Sequence of chain 26.E:
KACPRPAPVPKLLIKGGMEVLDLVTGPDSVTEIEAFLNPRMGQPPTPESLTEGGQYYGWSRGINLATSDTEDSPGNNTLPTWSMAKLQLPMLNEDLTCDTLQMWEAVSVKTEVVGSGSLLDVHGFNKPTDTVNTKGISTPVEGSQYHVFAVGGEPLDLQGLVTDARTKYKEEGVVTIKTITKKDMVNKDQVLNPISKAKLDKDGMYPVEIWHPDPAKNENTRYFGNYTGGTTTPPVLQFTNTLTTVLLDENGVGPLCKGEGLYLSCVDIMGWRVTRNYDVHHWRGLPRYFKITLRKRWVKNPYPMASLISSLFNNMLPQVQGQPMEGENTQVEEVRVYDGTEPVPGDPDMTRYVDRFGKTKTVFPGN

Sequence of chain 26.A:
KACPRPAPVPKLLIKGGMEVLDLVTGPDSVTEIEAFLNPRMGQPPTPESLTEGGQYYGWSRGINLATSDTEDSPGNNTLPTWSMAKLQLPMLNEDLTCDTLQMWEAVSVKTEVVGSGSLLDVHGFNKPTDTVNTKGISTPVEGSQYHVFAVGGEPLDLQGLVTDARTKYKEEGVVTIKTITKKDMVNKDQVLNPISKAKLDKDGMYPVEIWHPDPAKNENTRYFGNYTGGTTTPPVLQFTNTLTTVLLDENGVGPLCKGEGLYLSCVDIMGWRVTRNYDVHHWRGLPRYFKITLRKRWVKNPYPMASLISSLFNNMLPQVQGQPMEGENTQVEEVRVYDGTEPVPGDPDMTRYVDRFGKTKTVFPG

Binding-site contacts:
Ligand atom C5 contacts residue ASN93 of chain 26.E at 4.1 Å.
Ligand atom C1 contacts residue ARG77 of chain 26.E at 3.4 Å.
Ligand atom O1B contacts residue ASN80 of chain 26.E at 4.2 Å.
Ligand atom O1B contacts residue TYR72 of chain 26.E at 3.8 Å.
Ligand atom C6 contacts residue ASN93 of chain 26.E at 3.4 Å.
Ligand atom C3 contacts residue HIS298 of chain 26.E at 3.8 Å.
Ligand atom C3 contacts residue GLY78 of chain 26.E at 4.0 Å.
Ligand atom O4 contacts residue TYR72 of chain 26.E at 4.2 Å.
Ligand atom O8 contacts residue TYR72 of chain 26.E at 3.5 Å (h-bond).
Ligand atom C8 contacts residue ARG77 of chain 26.E at 4.2 Å.
Ligand atom O4 contacts residue ILE79 of chain 26.E at 3.5 Å (h-bond).
Ligand atom C4 contacts residue HIS298 of chain 26.E at 3.6 Å.
Ligand atom O4 contacts residue VAL296 of chain 26.E at 4.0 Å.
Ligand atom C2 contacts residue GLY78 of chain 26.E at 4.1 Å.
Ligand atom O10 contacts residue THR291 of chain 26.E at 3.8 Å.
Ligand atom C4 contacts residue TYR72 of chain 26.E at 3.4 Å (hydrophobic).
Ligand atom O1A contacts residue TYR72 of chain 26.E at 3.5 Å.
Ligand atom C3 contacts residue VAL296 of chain 26.E at 3.7 Å (hydrophobic).
Ligand atom O6 contacts residue ASN93 of chain 26.E at 3.5 Å (h-bond).
Ligand atom C4 contacts residue GLY78 of chain 26.E at 3.3 Å.
Ligand atom C1 contacts residue SER89 of chain 26.E at 4.2 Å.
Ligand atom O1A contacts residue SER89 of chain 26.E at 3.4 Å (h-bond).
Ligand atom O3 contacts residue GLY78 of chain 26.E at 3.6 Å.
Ligand atom O1B contacts residue SER89 of chain 26.E at 4.1 Å.
Ligand atom C7 contacts residue TYR72 of chain 26.E at 3.9 Å (hydrophobic).
Ligand atom O1A contacts residue GLY78 of chain 26.E at 3.3 Å (h-bond).
Ligand atom O4 contacts residue HIS298 of chain 26.E at 3.0 Å (h-bond).
Ligand atom C1 contacts residue GLY78 of chain 26.E at 4.0 Å.
Ligand atom C5 contacts residue TYR72 of chain 26.E at 3.4 Å (hydrophobic).
Ligand atom C8 contacts residue TYR72 of chain 26.E at 4.1 Å (hydrophobic).
Ligand atom O1B contacts residue ARG77 of chain 26.E at 2.8 Å (salt-bridge).
Ligand atom O4 contacts residue THR291 of chain 26.E at 3.4 Å.
Ligand atom C3 contacts residue GLY78 of chain 26.E at 4.0 Å.
Ligand atom N5 contacts residue TYR72 of chain 26.E at 3.1 Å (h-bond).
Ligand atom C6 contacts residue TYR72 of chain 26.E at 3.3 Å (hydrophobic).
Ligand atom O1A contacts residue ARG77 of chain 26.E at 3.1 Å (salt-bridge).
Ligand atom C1 contacts residue TYR72 of chain 26.E at 3.8 Å (hydrophobic).
Ligand atom O10 contacts residue ASN293 of chain 26.E at 3.9 Å.
Ligand atom O4 contacts residue GLY78 of chain 26.E at 3.0 Å.
Ligand atom C11 contacts residue ASP85 of chain 26.A at 3.8 Å.

A protein and the small-molecule ligand that binds it are described below.
Small molecule (SMILES): CC(=O)N[C@@H]1[C@@H](O[C@@H]2O[C@H](CO)[C@H](O)[C@H](O[C@]3(C(=O)O)C[C@H](O)[C@@H](NC(C)=O)[C@H]([C@H](O)[C@H](O)CO)O3)[C@H]2O)[C@H](O)[C@@H](CO[C@]2(C(=O)O)C[C@H](O)[C@@H](NC(C)=O)[C@H]([C@H](O)[C@H](O)CO)O2)O[C@H]1O